Sequence of chain 1.M:
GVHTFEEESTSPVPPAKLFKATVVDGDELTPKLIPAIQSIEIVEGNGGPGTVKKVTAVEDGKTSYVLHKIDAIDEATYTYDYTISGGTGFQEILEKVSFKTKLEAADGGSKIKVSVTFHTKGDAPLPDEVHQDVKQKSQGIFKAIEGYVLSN

Binding-site contacts:
Ligand atom C3 contacts residue ILE94 of chain 1.M at 3.8 Å (hydrophobic).
Ligand atom C4 contacts residue PRO128 of chain 1.M at 4.4 Å (hydrophobic).
Ligand atom O1 contacts residue GLU93 of chain 1.M at 4.4 Å.
Ligand atom O2 contacts residue GLU93 of chain 1.M at 3.5 Å (salt-bridge).
Ligand atom O2 contacts residue ILE94 of chain 1.M at 2.8 Å (h-bond).
Ligand atom C9 contacts residue GLN92 of chain 1.M at 4.4 Å.
Ligand atom C7 contacts residue PRO128 of chain 1.M at 4.0 Å (hydrophobic).
Ligand atom C11 contacts residue GLU93 of chain 1.M at 4.3 Å.
Ligand atom S contacts residue GLN92 of chain 1.M at 4.1 Å.
Ligand atom C16 contacts residue GLU93 of chain 1.M at 3.5 Å.
Ligand atom C4 contacts residue ILE94 of chain 1.M at 4.0 Å (hydrophobic).
Ligand atom C3 contacts residue 2AN1 of chain 1.RC at 4.1 Å.
Ligand atom C14 contacts residue GLU93 of chain 1.M at 3.9 Å.
Ligand atom C16 contacts residue ILE94 of chain 1.M at 4.4 Å (hydrophobic).
Ligand atom C13 contacts residue LYS122 of chain 1.M at 4.3 Å.
Ligand atom C10 contacts residue ILE94 of chain 1.M at 4.0 Å (hydrophobic).
Ligand atom O3 contacts residue GLN92 of chain 1.M at 2.9 Å (h-bond).
Ligand atom C2 contacts residue 2AN1 of chain 1.RC at 3.9 Å.
Ligand atom C13 contacts residue 2AN1 of chain 1.RC at 3.8 Å.
Ligand atom C14 contacts residue LYS122 of chain 1.M at 4.0 Å.
Ligand atom C5 contacts residue ILE94 of chain 1.M at 4.0 Å (hydrophobic).
Ligand atom N contacts residue ILE94 of chain 1.M at 4.2 Å.
Ligand atom C15 contacts residue GLU93 of chain 1.M at 3.2 Å.
Ligand atom C6 contacts residue PRO128 of chain 1.M at 3.6 Å (hydrophobic).
Ligand atom C12 contacts residue ILE94 of chain 1.M at 3.7 Å (hydrophobic).
Ligand atom C5 contacts residue PRO128 of chain 1.M at 4.1 Å (hydrophobic).
Ligand atom C8 contacts residue GLN92 of chain 1.M at 3.8 Å.
Ligand atom C11 contacts residue ILE94 of chain 1.M at 4.1 Å (hydrophobic).
Ligand atom C14 contacts residue 2AN1 of chain 1.RC at 3.9 Å.
Ligand atom S contacts residue ILE94 of chain 1.M at 4.3 Å.
Ligand atom C2 contacts residue ILE94 of chain 1.M at 3.8 Å (hydrophobic).
Ligand atom C1 contacts residue ILE94 of chain 1.M at 3.9 Å (hydrophobic).
Ligand atom C12 contacts residue 2AN1 of chain 1.RC at 3.8 Å.
Ligand atom O3 contacts residue GLU93 of chain 1.M at 4.5 Å.
Ligand atom C9 contacts residue ILE94 of chain 1.M at 4.4 Å (hydrophobic).
Ligand atom O2 contacts residue GLN92 of chain 1.M at 3.8 Å.
Ligand atom C13 contacts residue ILE94 of chain 1.M at 4.1 Å (hydrophobic).

A small-molecule ligand and the protein it binds are described below.
Small molecule (SMILES): O=S(=O)(O)c1cccc2cccc(Nc3ccccc3)c12